Sequence of chain 1.D:
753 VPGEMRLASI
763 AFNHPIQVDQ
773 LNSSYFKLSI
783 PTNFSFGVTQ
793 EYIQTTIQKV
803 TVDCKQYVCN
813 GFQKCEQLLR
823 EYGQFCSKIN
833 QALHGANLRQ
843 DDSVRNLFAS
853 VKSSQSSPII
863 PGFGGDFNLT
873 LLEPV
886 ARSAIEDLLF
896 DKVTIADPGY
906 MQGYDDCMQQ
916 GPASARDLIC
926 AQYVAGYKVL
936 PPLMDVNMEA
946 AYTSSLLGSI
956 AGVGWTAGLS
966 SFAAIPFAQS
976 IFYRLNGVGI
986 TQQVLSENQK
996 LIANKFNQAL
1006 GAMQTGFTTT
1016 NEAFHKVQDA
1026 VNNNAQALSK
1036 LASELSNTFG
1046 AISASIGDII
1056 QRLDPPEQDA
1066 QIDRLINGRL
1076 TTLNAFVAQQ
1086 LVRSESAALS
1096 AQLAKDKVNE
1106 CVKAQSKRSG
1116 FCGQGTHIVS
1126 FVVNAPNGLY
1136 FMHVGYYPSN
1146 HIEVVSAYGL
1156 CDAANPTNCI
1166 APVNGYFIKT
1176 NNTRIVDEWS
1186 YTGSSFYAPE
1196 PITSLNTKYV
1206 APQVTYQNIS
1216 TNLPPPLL

Binding-site contacts:
Ligand atom N2 contacts residue ASN774 of chain 1.D at 3.5 Å (h-bond).
Ligand atom C6 contacts residue ASN774 of chain 1.D at 3.4 Å.
Ligand atom C1 contacts residue ASN774 of chain 1.D at 1.5 Å.
Ligand atom C2 contacts residue ASN774 of chain 1.D at 2.5 Å.
Ligand atom C7 contacts residue ASN774 of chain 1.D at 4.4 Å.
Ligand atom C5 contacts residue ASN774 of chain 1.D at 3.3 Å.
Ligand atom C3 contacts residue ASN774 of chain 1.D at 3.5 Å.
Ligand atom O5 contacts residue ASN774 of chain 1.D at 2.6 Å (h-bond).
Ligand atom C4 contacts residue ASN774 of chain 1.D at 3.5 Å.

This protein binds this small molecule.
Small molecule (SMILES): CC(=O)N[C@@H]1[C@@H](O)[C@H](O)[C@@H](CO)O[C@H]1O